A small-molecule ligand and the protein it binds are described below.
Small molecule (SMILES): Cc1c(O)nc(CC(=O)O)c(C)c1O

Sequence of chain 1.D:
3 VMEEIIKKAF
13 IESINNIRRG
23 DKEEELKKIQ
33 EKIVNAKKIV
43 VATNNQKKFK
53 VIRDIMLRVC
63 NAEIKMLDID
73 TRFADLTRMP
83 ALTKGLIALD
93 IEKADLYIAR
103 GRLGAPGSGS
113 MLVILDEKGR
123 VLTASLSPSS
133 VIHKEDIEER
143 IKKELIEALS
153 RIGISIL

Sequence of chain 1.C:
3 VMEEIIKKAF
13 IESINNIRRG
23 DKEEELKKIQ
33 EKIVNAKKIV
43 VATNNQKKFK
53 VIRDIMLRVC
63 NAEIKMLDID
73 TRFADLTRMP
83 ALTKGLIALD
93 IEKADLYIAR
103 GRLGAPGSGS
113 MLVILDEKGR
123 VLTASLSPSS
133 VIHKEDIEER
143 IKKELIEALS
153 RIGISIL

Binding-site contacts:
Ligand atom CAJ contacts residue ARG21 of chain 1.D at 4.0 Å.
Ligand atom OAC contacts residue ASP23 of chain 1.D at 2.9 Å (salt-bridge).
Ligand atom CAL contacts residue ASP23 of chain 1.D at 3.7 Å.
Ligand atom OAE contacts residue GLY22 of chain 1.D at 3.9 Å.
Ligand atom CAK contacts residue ARG104 of chain 1.C at 3.7 Å.
Ligand atom OAD contacts residue PRO130 of chain 1.C at 3.9 Å.
Ligand atom CAG contacts residue ASP23 of chain 1.D at 3.3 Å.
Ligand atom OAC contacts residue SER132 of chain 1.C at 2.8 Å (h-bond).
Ligand atom OAD contacts residue GLY111 of chain 1.C at 3.6 Å.
Ligand atom CAA contacts residue ARG104 of chain 1.C at 4.1 Å.
Ligand atom NAH contacts residue ASP23 of chain 1.D at 2.8 Å (salt-bridge).
Ligand atom CAB contacts residue ARG102 of chain 1.C at 3.6 Å.
Ligand atom CAA contacts residue ARG21 of chain 1.D at 3.8 Å.
Ligand atom CAB contacts residue GLY103 of chain 1.C at 3.7 Å.
Ligand atom CAM contacts residue ASP23 of chain 1.D at 3.6 Å.
Ligand atom OAD contacts residue ASP23 of chain 1.D at 3.2 Å (salt-bridge).
Ligand atom OAD contacts residue SER131 of chain 1.C at 3.6 Å.
Ligand atom CAB contacts residue ARG104 of chain 1.C at 3.7 Å.
Ligand atom CAI contacts residue ASP23 of chain 1.D at 3.1 Å.
Ligand atom CAG contacts residue GLY111 of chain 1.C at 3.2 Å.
Ligand atom OAE contacts residue ARG20 of chain 1.D at 2.6 Å (salt-bridge).
Ligand atom CAA contacts residue ASP77 of chain 1.C at 3.8 Å.
Ligand atom OAE contacts residue ARG104 of chain 1.C at 2.8 Å (salt-bridge).
Ligand atom CAI contacts residue SER132 of chain 1.C at 3.5 Å.
Ligand atom CAM contacts residue ARG104 of chain 1.C at 3.6 Å.
Ligand atom CAL contacts residue ARG20 of chain 1.D at 3.9 Å.
Ligand atom OAD contacts residue SER132 of chain 1.C at 2.9 Å (h-bond).
Ligand atom NAH contacts residue ARG104 of chain 1.C at 3.4 Å.
Ligand atom NAH contacts residue GLY22 of chain 1.D at 4.0 Å.
Ligand atom OAD contacts residue SER112 of chain 1.C at 4.0 Å.
Ligand atom CAL contacts residue GLY22 of chain 1.D at 4.0 Å.
Ligand atom CAG contacts residue ARG104 of chain 1.C at 4.0 Å.
Ligand atom CAB contacts residue SER112 of chain 1.C at 3.8 Å.
Ligand atom OAC contacts residue GLY22 of chain 1.D at 3.5 Å.
Ligand atom CAN contacts residue ARG104 of chain 1.C at 3.9 Å.
Ligand atom CAA contacts residue ARG20 of chain 1.D at 3.8 Å.
Ligand atom CAG contacts residue SER112 of chain 1.C at 4.1 Å.
Ligand atom OAE contacts residue ASP23 of chain 1.D at 3.8 Å.
Ligand atom CAL contacts residue ARG104 of chain 1.C at 3.5 Å.
Ligand atom CAJ contacts residue ARG104 of chain 1.C at 4.0 Å.